A small-molecule ligand and the protein it binds are described below.
Small molecule (SMILES): C[C@@H]1O[C@@H](O)[C@@H](O)[C@H](O)[C@@H]1O

Sequence of chain 2.B:
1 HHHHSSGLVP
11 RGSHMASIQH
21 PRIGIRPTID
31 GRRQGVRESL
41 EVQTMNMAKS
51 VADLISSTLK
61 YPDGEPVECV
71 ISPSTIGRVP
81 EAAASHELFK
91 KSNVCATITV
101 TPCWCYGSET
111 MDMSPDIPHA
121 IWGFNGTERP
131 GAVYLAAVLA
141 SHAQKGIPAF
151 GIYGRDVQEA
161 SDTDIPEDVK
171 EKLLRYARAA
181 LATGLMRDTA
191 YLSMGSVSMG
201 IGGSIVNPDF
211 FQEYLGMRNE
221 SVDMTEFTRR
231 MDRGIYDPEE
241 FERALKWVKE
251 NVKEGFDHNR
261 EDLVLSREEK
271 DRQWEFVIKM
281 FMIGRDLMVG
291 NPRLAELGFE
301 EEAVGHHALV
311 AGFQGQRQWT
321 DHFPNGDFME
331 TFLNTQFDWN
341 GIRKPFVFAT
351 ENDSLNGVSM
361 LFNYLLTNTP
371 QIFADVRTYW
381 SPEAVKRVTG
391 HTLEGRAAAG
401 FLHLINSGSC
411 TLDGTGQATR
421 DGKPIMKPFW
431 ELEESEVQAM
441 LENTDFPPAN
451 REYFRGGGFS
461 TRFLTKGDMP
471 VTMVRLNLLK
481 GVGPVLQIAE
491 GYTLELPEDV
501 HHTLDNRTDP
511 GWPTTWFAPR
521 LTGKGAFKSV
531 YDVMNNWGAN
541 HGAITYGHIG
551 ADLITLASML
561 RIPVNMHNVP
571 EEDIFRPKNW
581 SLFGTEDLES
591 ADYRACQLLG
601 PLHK

Binding-site contacts:
Ligand atom O4 contacts residue TRP247 of chain 2.B at 3.4 Å (h-bond).
Ligand atom C1 contacts residue VAL437 of chain 2.B at 3.9 Å (hydrophobic).
Ligand atom C6 contacts residue ASN251 of chain 2.B at 3.3 Å.
Ligand atom C6 contacts residue VAL437 of chain 2.B at 4.4 Å (hydrophobic).
Ligand atom O1 contacts residue GLU434 of chain 2.B at 2.7 Å (salt-bridge).
Ligand atom O4 contacts residue PHE337 of chain 2.B at 3.9 Å.
Ligand atom C4 contacts residue TRP247 of chain 2.B at 3.0 Å (hydrophobic).
Ligand atom C6 contacts residue GLN438 of chain 2.B at 4.3 Å.
Ligand atom C3 contacts residue ASP338 of chain 2.B at 4.4 Å.
Ligand atom C6 contacts residue LEU441 of chain 2.B at 3.7 Å (hydrophobic).
Ligand atom C4 contacts residue ASP338 of chain 2.B at 3.9 Å.
Ligand atom O3 contacts residue GLY341 of chain 2.B at 3.1 Å.
Ligand atom O3 contacts residue ASN340 of chain 2.B at 4.5 Å.
Ligand atom O3 contacts residue ILE342 of chain 2.B at 4.2 Å.
Ligand atom C2 contacts residue ILE342 of chain 2.B at 4.4 Å (hydrophobic).
Ligand atom O1 contacts residue GLN438 of chain 2.B at 4.2 Å.
Ligand atom C3 contacts residue TRP247 of chain 2.B at 4.3 Å (hydrophobic).
Ligand atom O3 contacts residue TRP339 of chain 2.B at 4.3 Å.
Ligand atom O4 contacts residue VAL437 of chain 2.B at 4.5 Å.
Ligand atom C3 contacts residue GLY341 of chain 2.B at 4.4 Å.
Ligand atom O2 contacts residue ILE342 of chain 2.B at 4.0 Å.
Ligand atom O2 contacts residue GLU434 of chain 2.B at 2.9 Å (salt-bridge).
Ligand atom O5 contacts residue VAL437 of chain 2.B at 3.3 Å.
Ligand atom C5 contacts residue VAL437 of chain 2.B at 4.4 Å (hydrophobic).
Ligand atom C2 contacts residue GLU434 of chain 2.B at 3.5 Å.
Ligand atom C5 contacts residue TRP247 of chain 2.B at 3.4 Å (hydrophobic).
Ligand atom O5 contacts residue GLU434 of chain 2.B at 4.0 Å.
Ligand atom C6 contacts residue TRP247 of chain 2.B at 3.1 Å (hydrophobic).
Ligand atom O5 contacts residue GLN438 of chain 2.B at 4.0 Å.
Ligand atom O3 contacts residue ASP338 of chain 2.B at 3.6 Å.
Ligand atom O4 contacts residue ASP338 of chain 2.B at 3.1 Å (salt-bridge).
Ligand atom C1 contacts residue GLU434 of chain 2.B at 3.0 Å.